Sequence of chain 1.J:
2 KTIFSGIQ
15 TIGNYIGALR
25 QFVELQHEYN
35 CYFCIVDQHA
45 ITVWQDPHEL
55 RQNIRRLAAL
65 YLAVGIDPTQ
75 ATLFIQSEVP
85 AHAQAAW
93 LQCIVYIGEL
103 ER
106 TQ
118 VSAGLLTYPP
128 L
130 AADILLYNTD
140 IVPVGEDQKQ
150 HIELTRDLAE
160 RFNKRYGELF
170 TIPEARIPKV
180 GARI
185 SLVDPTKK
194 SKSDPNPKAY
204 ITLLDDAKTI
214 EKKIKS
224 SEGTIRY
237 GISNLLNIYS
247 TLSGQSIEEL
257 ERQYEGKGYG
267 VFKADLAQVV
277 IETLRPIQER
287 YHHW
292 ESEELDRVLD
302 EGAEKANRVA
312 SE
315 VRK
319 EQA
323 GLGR

Binding-site contacts:
Ligand atom NE1 contacts residue VAL40 of chain 1.J at 3.8 Å.
Ligand atom N contacts residue MSE129 of chain 1.J at 3.7 Å.
Ligand atom CB contacts residue GLN9 of chain 1.J at 4.0 Å.
Ligand atom CH2 contacts residue ILE133 of chain 1.J at 3.6 Å (hydrophobic).
Ligand atom CH2 contacts residue MSE129 of chain 1.J at 3.7 Å.
Ligand atom CD1 contacts residue VAL40 of chain 1.J at 3.8 Å (hydrophobic).
Ligand atom CZ2 contacts residue ASP132 of chain 1.J at 4.0 Å.
Ligand atom CZ2 contacts residue GLY7 of chain 1.J at 4.3 Å.
Ligand atom CZ3 contacts residue GLY7 of chain 1.J at 3.8 Å.
Ligand atom CE2 contacts residue MSE129 of chain 1.J at 3.8 Å.
Ligand atom CD2 contacts residue MSE129 of chain 1.J at 3.5 Å.
Ligand atom NE1 contacts residue MSE129 of chain 1.J at 3.9 Å.
Ligand atom CZ2 contacts residue MSE129 of chain 1.J at 3.6 Å.
Ligand atom CE2 contacts residue ASP132 of chain 1.J at 3.7 Å.
Ligand atom OXT contacts residue GLN9 of chain 1.J at 4.0 Å.
Ligand atom CZ3 contacts residue VAL141 of chain 1.J at 3.7 Å (hydrophobic).
Ligand atom C contacts residue GLN9 of chain 1.J at 3.8 Å.
Ligand atom OXT contacts residue GLN147 of chain 1.J at 3.7 Å.
Ligand atom CZ2 contacts residue ILE133 of chain 1.J at 3.8 Å (hydrophobic).
Ligand atom CA contacts residue GLN9 of chain 1.J at 4.3 Å.
Ligand atom CZ3 contacts residue MSE129 of chain 1.J at 3.3 Å.
Ligand atom CZ3 contacts residue VAL143 of chain 1.J at 3.7 Å (hydrophobic).
Ligand atom CA contacts residue GLN147 of chain 1.J at 4.0 Å.
Ligand atom CD2 contacts residue GLY7 of chain 1.J at 3.7 Å.
Ligand atom CH2 contacts residue GLY7 of chain 1.J at 4.1 Å.
Ligand atom CH2 contacts residue PHE5 of chain 1.J at 3.9 Å (hydrophobic).
Ligand atom CH2 contacts residue VAL141 of chain 1.J at 4.0 Å (hydrophobic).
Ligand atom CE3 contacts residue GLY7 of chain 1.J at 3.7 Å.
Ligand atom CD1 contacts residue HIS43 of chain 1.J at 3.4 Å.
Ligand atom CD1 contacts residue ASP132 of chain 1.J at 3.9 Å.
Ligand atom CE3 contacts residue VAL143 of chain 1.J at 4.1 Å (hydrophobic).
Ligand atom C contacts residue GLN147 of chain 1.J at 3.8 Å.
Ligand atom NE1 contacts residue HIS43 of chain 1.J at 3.4 Å.
Ligand atom CG contacts residue GLY7 of chain 1.J at 3.9 Å.
Ligand atom CE2 contacts residue GLY7 of chain 1.J at 3.9 Å.
Ligand atom NE1 contacts residue ASP132 of chain 1.J at 2.9 Å (salt-bridge).
Ligand atom CZ2 contacts residue PHE5 of chain 1.J at 3.7 Å (hydrophobic).
Ligand atom CB contacts residue GLY7 of chain 1.J at 3.8 Å.
Ligand atom O contacts residue GLN9 of chain 1.J at 4.0 Å.
Ligand atom CE3 contacts residue MSE129 of chain 1.J at 3.3 Å.

A small-molecule ligand and the protein it binds are described below.
Small molecule (SMILES): N[C@@H](Cc1c[nH]c2ccccc12)C(=O)O